The protein below binds the small molecule below.
Small molecule (SMILES): CC(=O)N[C@@H]1[C@@H](O)[C@H](O)[C@@H](CO)O[C@H]1O

Binding-site contacts:
Ligand atom C6 contacts residue THR248 of chain 2.D at 4.4 Å.
Ligand atom O5 contacts residue THR248 of chain 2.D at 3.8 Å.
Ligand atom C2 contacts residue ASN246 of chain 2.D at 2.5 Å.
Ligand atom O5 contacts residue ASN249 of chain 2.D at 3.6 Å.
Ligand atom C1 contacts residue ASN246 of chain 2.D at 1.4 Å.
Ligand atom O5 contacts residue ASN246 of chain 2.D at 2.4 Å (h-bond).
Ligand atom N2 contacts residue ASN246 of chain 2.D at 2.9 Å (h-bond).
Ligand atom C5 contacts residue ASN246 of chain 2.D at 3.7 Å.
Ligand atom C1 contacts residue ASN249 of chain 2.D at 4.0 Å.
Ligand atom C7 contacts residue ASN246 of chain 2.D at 3.6 Å.
Ligand atom C4 contacts residue ASN246 of chain 2.D at 4.2 Å.
Ligand atom C8 contacts residue ASN246 of chain 2.D at 4.2 Å.
Ligand atom C2 contacts residue THR248 of chain 2.D at 4.3 Å.
Ligand atom C1 contacts residue THR248 of chain 2.D at 3.2 Å.
Ligand atom O6 contacts residue ASN249 of chain 2.D at 3.7 Å.
Ligand atom C3 contacts residue ASN246 of chain 2.D at 3.8 Å.
Ligand atom O7 contacts residue ASN246 of chain 2.D at 4.0 Å.
Ligand atom C5 contacts residue THR248 of chain 2.D at 4.0 Å.
Ligand atom O6 contacts residue THR248 of chain 2.D at 3.7 Å.

Sequence of chain 2.D:
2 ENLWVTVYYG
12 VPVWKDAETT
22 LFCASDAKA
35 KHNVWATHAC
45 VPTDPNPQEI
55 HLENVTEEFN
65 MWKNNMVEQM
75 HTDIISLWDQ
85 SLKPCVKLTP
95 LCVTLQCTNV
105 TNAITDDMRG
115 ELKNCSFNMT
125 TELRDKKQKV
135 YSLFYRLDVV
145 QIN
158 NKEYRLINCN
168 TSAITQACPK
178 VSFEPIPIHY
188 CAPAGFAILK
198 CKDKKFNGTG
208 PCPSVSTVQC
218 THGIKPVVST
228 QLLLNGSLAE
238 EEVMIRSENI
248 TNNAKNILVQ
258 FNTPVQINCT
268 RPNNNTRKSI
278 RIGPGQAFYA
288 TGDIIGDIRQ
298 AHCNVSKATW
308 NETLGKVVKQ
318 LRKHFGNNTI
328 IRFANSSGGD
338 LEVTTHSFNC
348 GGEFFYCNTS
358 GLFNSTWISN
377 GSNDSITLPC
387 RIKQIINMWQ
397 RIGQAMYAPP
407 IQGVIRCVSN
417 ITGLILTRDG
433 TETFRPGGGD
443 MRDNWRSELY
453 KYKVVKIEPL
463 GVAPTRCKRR